Binding-site contacts:
Ligand atom CD contacts residue LYS20 of chain 1.B at 3.5 Å.
Ligand atom OE2 contacts residue LYS20 of chain 1.B at 3.4 Å (salt-bridge).
Ligand atom N contacts residue SER63 of chain 1.B at 2.9 Å (h-bond).
Ligand atom CA contacts residue SER63 of chain 1.B at 3.7 Å.
Ligand atom OE2 contacts residue VAL22 of chain 1.B at 3.5 Å.
Ligand atom O contacts residue LEU65 of chain 1.B at 3.0 Å (h-bond).
Ligand atom CB contacts residue VAL19 of chain 1.B at 3.6 Å (hydrophobic).
Ligand atom N contacts residue VAL21 of chain 1.B at 3.1 Å (h-bond).
Ligand atom CG1 contacts residue SER63 of chain 1.B at 3.8 Å.
Ligand atom CD1 contacts residue PRO58 of chain 1.B at 3.3 Å (hydrophobic).
Ligand atom O contacts residue VAL21 of chain 1.B at 2.8 Å (h-bond).
Ligand atom C contacts residue PRO67 of chain 1.B at 3.5 Å (hydrophobic).
Ligand atom O contacts residue LEU65 of chain 1.B at 3.3 Å (h-bond).
Ligand atom CA contacts residue LEU65 of chain 1.B at 3.5 Å (hydrophobic).
Ligand atom O contacts residue PRO67 of chain 1.B at 3.4 Å.
Ligand atom O contacts residue SER63 of chain 1.B at 3.2 Å (h-bond).
Ligand atom C contacts residue LEU65 of chain 1.B at 3.4 Å (hydrophobic).
Ligand atom O contacts residue ALA64 of chain 1.B at 3.2 Å.
Ligand atom N contacts residue LEU65 of chain 1.B at 2.9 Å (h-bond).
Ligand atom CG1 contacts residue THR62 of chain 1.B at 3.8 Å.
Ligand atom CG1 contacts residue VAL61 of chain 1.B at 3.5 Å (hydrophobic).
Ligand atom CG contacts residue SER63 of chain 1.B at 3.5 Å.
Ligand atom OG contacts residue ALA64 of chain 1.B at 3.9 Å.
Ligand atom C contacts residue VAL19 of chain 1.B at 3.8 Å (hydrophobic).
Ligand atom CG2 contacts residue SER63 of chain 1.B at 3.8 Å.
Ligand atom CG2 contacts residue VAL19 of chain 1.B at 3.6 Å (hydrophobic).
Ligand atom CA contacts residue VAL21 of chain 1.B at 3.4 Å (hydrophobic).
Ligand atom CG1 contacts residue VAL21 of chain 1.B at 3.8 Å (hydrophobic).
Ligand atom C contacts residue VAL21 of chain 1.B at 3.7 Å (hydrophobic).
Ligand atom C contacts residue SER63 of chain 1.B at 3.8 Å.
Ligand atom CD contacts residue SER63 of chain 1.B at 3.7 Å.
Ligand atom N contacts residue VAL19 of chain 1.B at 2.8 Å (h-bond).
Ligand atom OE1 contacts residue LYS20 of chain 1.B at 3.6 Å.
Ligand atom CB contacts residue SER63 of chain 1.B at 3.4 Å.
Ligand atom CA contacts residue SER63 of chain 1.B at 3.7 Å.
Ligand atom O contacts residue LYS20 of chain 1.B at 3.2 Å.
Ligand atom CA contacts residue VAL19 of chain 1.B at 3.5 Å (hydrophobic).
Ligand atom O contacts residue VAL19 of chain 1.B at 3.4 Å (h-bond).
Ligand atom CG1 contacts residue PRO58 of chain 1.B at 3.9 Å (hydrophobic).
Ligand atom CB contacts residue LEU65 of chain 1.B at 3.6 Å (hydrophobic).

The protein below binds the small molecule below.
Small molecule (SMILES): CC[C@H](C)[C@H](NC(=O)[C@@H](N)CCC(=O)O)C(=O)N1CCC[C@H]1C(=O)N[C@H](C(=O)N1CCC[C@H]1C(=O)N[C@H](C(=O)N[C@@H](CCC(N)=O)C(=O)N1CCC[C@H]1C(=O)N[C@H](C=O)CO)C(C)C)C(C)C

Sequence of chain 1.B:
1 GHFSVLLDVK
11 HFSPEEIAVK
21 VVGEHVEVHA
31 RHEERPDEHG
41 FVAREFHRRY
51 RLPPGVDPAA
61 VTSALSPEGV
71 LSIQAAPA